A protein and the small-molecule ligand that binds it are described below.
Small molecule (SMILES): CC(=O)N[C@@H]1[C@@H](O)[C@H](O)[C@@H](CO)O[C@H]1O

Binding-site contacts:
Ligand atom C6 contacts residue ASN322 of chain 1.C at 4.3 Å.
Ligand atom O5 contacts residue ASN322 of chain 1.C at 2.3 Å (h-bond).
Ligand atom C7 contacts residue GLN571 of chain 1.C at 3.5 Å.
Ligand atom O7 contacts residue GLN571 of chain 1.C at 2.8 Å (h-bond).
Ligand atom N2 contacts residue GLN571 of chain 1.C at 3.4 Å (h-bond).
Ligand atom C5 contacts residue ASN322 of chain 1.C at 3.6 Å.
Ligand atom O6 contacts residue ASN322 of chain 1.C at 4.5 Å.
Ligand atom C4 contacts residue ASN322 of chain 1.C at 4.2 Å.
Ligand atom C8 contacts residue ASN322 of chain 1.C at 3.3 Å.
Ligand atom N2 contacts residue ASN322 of chain 1.C at 3.0 Å (h-bond).
Ligand atom C2 contacts residue GLN571 of chain 1.C at 4.3 Å.
Ligand atom C3 contacts residue ASN322 of chain 1.C at 3.8 Å.
Ligand atom O7 contacts residue ASN322 of chain 1.C at 4.3 Å.
Ligand atom C1 contacts residue GLN571 of chain 1.C at 3.4 Å.
Ligand atom C7 contacts residue ASN322 of chain 1.C at 3.4 Å.
Ligand atom C5 contacts residue GLN571 of chain 1.C at 4.4 Å.
Ligand atom O5 contacts residue GLN571 of chain 1.C at 4.1 Å.
Ligand atom C1 contacts residue ASN322 of chain 1.C at 1.4 Å.
Ligand atom C2 contacts residue ASN322 of chain 1.C at 2.5 Å.

Sequence of chain 1.C:
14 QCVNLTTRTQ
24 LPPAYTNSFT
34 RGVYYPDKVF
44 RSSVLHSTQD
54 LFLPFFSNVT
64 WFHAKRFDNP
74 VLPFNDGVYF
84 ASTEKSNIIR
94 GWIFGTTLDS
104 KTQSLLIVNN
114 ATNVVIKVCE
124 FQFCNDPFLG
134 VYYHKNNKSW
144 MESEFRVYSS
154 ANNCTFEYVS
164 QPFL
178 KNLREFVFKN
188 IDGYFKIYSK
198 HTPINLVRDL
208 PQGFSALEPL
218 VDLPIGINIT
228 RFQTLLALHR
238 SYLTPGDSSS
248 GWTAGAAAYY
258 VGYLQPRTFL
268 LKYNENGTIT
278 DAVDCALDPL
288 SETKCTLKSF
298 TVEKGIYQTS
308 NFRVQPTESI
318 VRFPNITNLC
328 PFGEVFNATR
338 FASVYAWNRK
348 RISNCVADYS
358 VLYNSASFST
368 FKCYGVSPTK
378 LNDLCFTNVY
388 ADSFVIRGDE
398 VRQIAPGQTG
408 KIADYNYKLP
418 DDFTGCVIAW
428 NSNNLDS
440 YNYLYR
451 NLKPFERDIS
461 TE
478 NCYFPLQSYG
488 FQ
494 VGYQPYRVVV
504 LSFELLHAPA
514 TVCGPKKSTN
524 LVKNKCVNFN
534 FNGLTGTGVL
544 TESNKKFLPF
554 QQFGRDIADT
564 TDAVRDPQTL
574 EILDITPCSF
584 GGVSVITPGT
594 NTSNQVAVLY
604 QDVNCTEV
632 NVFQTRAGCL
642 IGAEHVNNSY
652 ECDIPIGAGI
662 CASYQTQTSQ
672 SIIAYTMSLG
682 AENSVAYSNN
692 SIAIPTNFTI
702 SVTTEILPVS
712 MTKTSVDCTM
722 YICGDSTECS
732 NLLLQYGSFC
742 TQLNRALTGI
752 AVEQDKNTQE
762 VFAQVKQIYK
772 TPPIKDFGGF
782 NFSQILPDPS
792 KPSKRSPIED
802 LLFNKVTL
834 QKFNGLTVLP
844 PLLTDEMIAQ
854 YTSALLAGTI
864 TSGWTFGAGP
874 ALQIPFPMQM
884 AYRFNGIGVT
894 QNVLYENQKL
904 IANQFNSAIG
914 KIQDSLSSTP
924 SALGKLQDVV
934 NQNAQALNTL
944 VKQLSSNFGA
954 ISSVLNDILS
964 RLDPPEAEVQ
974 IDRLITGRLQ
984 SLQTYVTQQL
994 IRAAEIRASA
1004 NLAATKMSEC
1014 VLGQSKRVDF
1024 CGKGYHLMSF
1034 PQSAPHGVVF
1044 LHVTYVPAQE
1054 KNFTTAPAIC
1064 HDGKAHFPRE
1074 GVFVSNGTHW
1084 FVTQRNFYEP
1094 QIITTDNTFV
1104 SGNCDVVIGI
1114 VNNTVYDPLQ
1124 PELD